This protein binds this small molecule.
Small molecule (SMILES): CC(C)CCC[C@@H](C)[C@H]1CC[C@H]2[C@@H]3CC=C4C[C@@H](O)CC[C@]4(C)[C@H]3CC[C@]12C

Binding-site contacts:
Ligand atom C2 contacts residue VAL140 of chain 1.A at 3.7 Å (hydrophobic).
Ligand atom C2 contacts residue TYR137 of chain 1.A at 4.5 Å (hydrophobic).
Ligand atom C11 contacts residue VAL140 of chain 1.A at 3.6 Å (hydrophobic).
Ligand atom C14 contacts residue PHE112 of chain 1.A at 3.9 Å (hydrophobic).
Ligand atom C27 contacts residue ILE101 of chain 1.A at 4.0 Å (hydrophobic).
Ligand atom C1 contacts residue VAL140 of chain 1.A at 3.9 Å (hydrophobic).
Ligand atom C23 contacts residue CYS144 of chain 1.A at 4.3 Å (hydrophobic).
Ligand atom C6 contacts residue PHE112 of chain 1.A at 3.5 Å (hydrophobic).
Ligand atom C5 contacts residue PHE112 of chain 1.A at 4.3 Å (hydrophobic).
Ligand atom C25 contacts residue ILE101 of chain 1.A at 4.2 Å (hydrophobic).
Ligand atom C24 contacts residue ILE101 of chain 1.A at 3.8 Å (hydrophobic).
Ligand atom C22 contacts residue ILE108 of chain 1.A at 4.0 Å (hydrophobic).
Ligand atom C8 contacts residue PHE112 of chain 1.A at 4.0 Å (hydrophobic).
Ligand atom C15 contacts residue PHE112 of chain 1.A at 4.2 Å (hydrophobic).
Ligand atom C26 contacts residue ILE108 of chain 1.A at 3.7 Å (hydrophobic).
Ligand atom C25 contacts residue SER104 of chain 1.A at 3.6 Å.
Ligand atom O1 contacts residue TYR137 of chain 1.A at 4.2 Å.
Ligand atom C3 contacts residue TYR137 of chain 1.A at 3.8 Å (hydrophobic).
Ligand atom C24 contacts residue ILE147 of chain 1.A at 4.4 Å (hydrophobic).
Ligand atom C23 contacts residue ILE147 of chain 1.A at 3.7 Å (hydrophobic).
Ligand atom C16 contacts residue ILE108 of chain 1.A at 3.9 Å (hydrophobic).
Ligand atom C21 contacts residue PHE143 of chain 1.A at 4.5 Å (hydrophobic).
Ligand atom C7 contacts residue PHE112 of chain 1.A at 3.3 Å (hydrophobic).
Ligand atom C25 contacts residue ILE108 of chain 1.A at 4.5 Å (hydrophobic).
Ligand atom C14 contacts residue VAL140 of chain 1.A at 4.3 Å (hydrophobic).
Ligand atom C9 contacts residue VAL140 of chain 1.A at 3.8 Å (hydrophobic).
Ligand atom C2 contacts residue ALA136 of chain 1.A at 4.1 Å (hydrophobic).
Ligand atom C26 contacts residue SER104 of chain 1.A at 4.0 Å.
Ligand atom C24 contacts residue SER104 of chain 1.A at 3.8 Å.
Ligand atom C24 contacts residue ILE108 of chain 1.A at 4.1 Å (hydrophobic).
Ligand atom C9 contacts residue PHE112 of chain 1.A at 4.2 Å (hydrophobic).
Ligand atom C24 contacts residue ALA105 of chain 1.A at 4.0 Å (hydrophobic).
Ligand atom O1 contacts residue ALA136 of chain 1.A at 4.0 Å.
Ligand atom C22 contacts residue CYS144 of chain 1.A at 3.9 Å (hydrophobic).
Ligand atom C17 contacts residue VAL140 of chain 1.A at 4.1 Å (hydrophobic).
Ligand atom C10 contacts residue VAL140 of chain 1.A at 4.5 Å (hydrophobic).
Ligand atom C13 contacts residue VAL140 of chain 1.A at 4.3 Å (hydrophobic).
Ligand atom C12 contacts residue VAL140 of chain 1.A at 3.7 Å (hydrophobic).
Ligand atom C3 contacts residue ALA136 of chain 1.A at 4.5 Å (hydrophobic).
Ligand atom C23 contacts residue ALA105 of chain 1.A at 4.5 Å (hydrophobic).

Sequence of chain 1.A:
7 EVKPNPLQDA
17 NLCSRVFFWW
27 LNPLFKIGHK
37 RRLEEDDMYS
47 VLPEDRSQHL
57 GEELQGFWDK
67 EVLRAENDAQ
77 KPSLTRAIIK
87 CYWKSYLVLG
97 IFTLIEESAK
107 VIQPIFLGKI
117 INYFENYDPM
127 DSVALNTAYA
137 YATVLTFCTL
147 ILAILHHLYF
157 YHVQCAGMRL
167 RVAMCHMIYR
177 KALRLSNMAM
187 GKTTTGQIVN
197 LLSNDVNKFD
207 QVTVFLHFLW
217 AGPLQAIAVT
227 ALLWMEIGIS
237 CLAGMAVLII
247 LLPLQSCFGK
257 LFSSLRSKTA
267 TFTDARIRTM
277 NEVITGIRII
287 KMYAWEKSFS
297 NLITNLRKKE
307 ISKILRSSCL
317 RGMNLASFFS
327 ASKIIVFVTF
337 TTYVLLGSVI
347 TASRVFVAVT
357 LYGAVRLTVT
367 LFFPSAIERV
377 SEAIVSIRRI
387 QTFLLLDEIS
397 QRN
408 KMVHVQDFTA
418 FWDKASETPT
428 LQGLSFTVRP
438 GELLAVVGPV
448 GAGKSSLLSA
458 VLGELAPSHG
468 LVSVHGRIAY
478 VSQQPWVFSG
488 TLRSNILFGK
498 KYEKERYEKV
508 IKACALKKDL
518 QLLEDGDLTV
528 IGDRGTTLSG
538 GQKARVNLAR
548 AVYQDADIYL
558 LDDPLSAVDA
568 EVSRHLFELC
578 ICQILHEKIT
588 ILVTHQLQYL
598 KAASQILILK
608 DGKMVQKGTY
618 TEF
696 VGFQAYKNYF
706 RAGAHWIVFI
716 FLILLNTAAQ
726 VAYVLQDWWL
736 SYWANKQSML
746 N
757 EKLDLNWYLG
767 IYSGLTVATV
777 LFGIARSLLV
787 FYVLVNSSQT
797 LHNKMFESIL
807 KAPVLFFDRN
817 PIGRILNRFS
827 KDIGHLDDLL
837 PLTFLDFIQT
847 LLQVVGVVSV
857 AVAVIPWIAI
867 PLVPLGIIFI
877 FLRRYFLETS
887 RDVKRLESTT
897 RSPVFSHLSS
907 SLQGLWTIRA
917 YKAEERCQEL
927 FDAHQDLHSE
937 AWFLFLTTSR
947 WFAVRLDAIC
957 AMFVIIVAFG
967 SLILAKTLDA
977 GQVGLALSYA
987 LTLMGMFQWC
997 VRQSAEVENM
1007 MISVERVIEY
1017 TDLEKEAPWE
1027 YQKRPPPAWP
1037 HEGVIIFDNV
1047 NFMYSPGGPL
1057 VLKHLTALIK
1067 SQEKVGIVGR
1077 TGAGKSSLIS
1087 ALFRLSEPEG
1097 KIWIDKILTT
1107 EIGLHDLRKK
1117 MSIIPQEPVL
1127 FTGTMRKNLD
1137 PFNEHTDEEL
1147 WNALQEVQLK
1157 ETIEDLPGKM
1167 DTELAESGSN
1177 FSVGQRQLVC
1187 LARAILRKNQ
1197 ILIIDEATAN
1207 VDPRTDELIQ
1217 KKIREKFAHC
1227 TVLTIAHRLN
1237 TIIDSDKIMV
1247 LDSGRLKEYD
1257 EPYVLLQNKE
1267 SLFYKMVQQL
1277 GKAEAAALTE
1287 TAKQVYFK